Binding-site contacts:
Ligand atom O5 contacts residue VAL314 of chain 3.K at 3.8 Å.
Ligand atom C7 contacts residue ASN315 of chain 3.K at 3.3 Å.
Ligand atom C5 contacts residue ASN315 of chain 3.K at 3.7 Å.
Ligand atom C1 contacts residue VAL314 of chain 3.K at 4.4 Å (hydrophobic).
Ligand atom N2 contacts residue ASN315 of chain 3.K at 2.8 Å (h-bond).
Ligand atom C8 contacts residue ASN315 of chain 3.K at 3.5 Å.
Ligand atom C6 contacts residue THR313 of chain 3.K at 4.5 Å.
Ligand atom O7 contacts residue ASN315 of chain 3.K at 4.2 Å.
Ligand atom C8 contacts residue ILE281 of chain 3.K at 4.5 Å (hydrophobic).
Ligand atom O5 contacts residue ASN315 of chain 3.K at 2.4 Å (h-bond).
Ligand atom O5 contacts residue THR313 of chain 3.K at 4.3 Å.
Ligand atom C4 contacts residue ASN315 of chain 3.K at 4.3 Å.
Ligand atom C3 contacts residue ASN315 of chain 3.K at 3.8 Å.
Ligand atom C1 contacts residue ASN315 of chain 3.K at 1.4 Å.
Ligand atom C2 contacts residue ASN315 of chain 3.K at 2.5 Å.
Ligand atom C6 contacts residue ASN315 of chain 3.K at 4.5 Å.

This small molecule binds to this protein.
Small molecule (SMILES): CC(=O)N[C@@H]1[C@@H](O)[C@H](O)[C@@H](CO)O[C@H]1O

Sequence of chain 3.K:
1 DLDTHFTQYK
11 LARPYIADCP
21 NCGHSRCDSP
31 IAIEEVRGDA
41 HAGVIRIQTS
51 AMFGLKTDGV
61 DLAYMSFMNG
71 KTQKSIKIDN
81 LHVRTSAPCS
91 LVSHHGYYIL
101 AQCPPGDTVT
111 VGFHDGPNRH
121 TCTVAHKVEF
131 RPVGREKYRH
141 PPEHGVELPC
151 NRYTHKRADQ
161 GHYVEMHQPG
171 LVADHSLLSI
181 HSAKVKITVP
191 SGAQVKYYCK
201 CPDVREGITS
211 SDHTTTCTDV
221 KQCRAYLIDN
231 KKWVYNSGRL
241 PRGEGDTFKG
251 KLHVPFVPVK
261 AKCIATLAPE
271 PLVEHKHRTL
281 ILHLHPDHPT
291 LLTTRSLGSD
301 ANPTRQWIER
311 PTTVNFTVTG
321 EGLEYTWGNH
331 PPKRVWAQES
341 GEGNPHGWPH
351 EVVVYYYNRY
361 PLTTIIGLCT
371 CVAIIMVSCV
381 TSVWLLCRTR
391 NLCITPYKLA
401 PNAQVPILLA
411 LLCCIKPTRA